Sequence of chain 1.A:
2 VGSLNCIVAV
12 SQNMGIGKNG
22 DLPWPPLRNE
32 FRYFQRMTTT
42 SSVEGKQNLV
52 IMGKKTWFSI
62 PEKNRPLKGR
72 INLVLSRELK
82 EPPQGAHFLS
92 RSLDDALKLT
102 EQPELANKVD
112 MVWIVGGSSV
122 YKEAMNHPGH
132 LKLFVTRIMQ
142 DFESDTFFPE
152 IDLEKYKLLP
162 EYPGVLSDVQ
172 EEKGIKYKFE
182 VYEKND

Binding-site contacts:
Ligand atom N33 contacts residue GLU31 of chain 1.A at 3.5 Å (salt-bridge).
Ligand atom N33 contacts residue LEU23 of chain 1.A at 3.5 Å.
Ligand atom N20 contacts residue LEU68 of chain 1.A at 3.6 Å.
Ligand atom C10 contacts residue SER60 of chain 1.A at 3.1 Å.
Ligand atom N05 contacts residue ILE8 of chain 1.A at 3.6 Å (h-bond).
Ligand atom N03 contacts residue VAL9 of chain 1.A at 3.6 Å.
Ligand atom C32 contacts residue GLU31 of chain 1.A at 3.6 Å.
Ligand atom O11 contacts residue NAP1 of chain 1.C at 2.6 Å (h-bond).
Ligand atom C27 contacts residue ARG71 of chain 1.A at 3.4 Å.
Ligand atom C07 contacts residue NAP1 of chain 1.C at 3.1 Å.
Ligand atom O28 contacts residue ARG71 of chain 1.A at 3.0 Å (salt-bridge).
Ligand atom N09 contacts residue SER60 of chain 1.A at 3.6 Å (h-bond).
Ligand atom C04 contacts residue PHE35 of chain 1.A at 3.4 Å (hydrophobic).
Ligand atom C31 contacts residue NAP1 of chain 1.C at 3.3 Å.
Ligand atom O28 contacts residue PHE35 of chain 1.A at 3.3 Å.
Ligand atom C08 contacts residue NAP1 of chain 1.C at 3.4 Å.
Ligand atom C06 contacts residue VAL116 of chain 1.A at 3.3 Å (hydrophobic).
Ligand atom N34 contacts residue ALA10 of chain 1.A at 3.5 Å.
Ligand atom C06 contacts residue NAP1 of chain 1.C at 3.1 Å.
Ligand atom C16 contacts residue PHE35 of chain 1.A at 3.6 Å (hydrophobic).
Ligand atom N03 contacts residue PHE35 of chain 1.A at 3.3 Å.
Ligand atom N05 contacts residue PHE35 of chain 1.A at 3.3 Å.
Ligand atom O25 contacts residue GLN36 of chain 1.A at 3.2 Å (h-bond).
Ligand atom C10 contacts residue NAP1 of chain 1.C at 3.6 Å.
Ligand atom O19 contacts residue ASN65 of chain 1.A at 3.1 Å (h-bond).
Ligand atom N01 contacts residue GLU31 of chain 1.A at 2.8 Å (salt-bridge).
Ligand atom N01 contacts residue THR137 of chain 1.A at 3.6 Å.
Ligand atom C23 contacts residue GLN36 of chain 1.A at 3.3 Å.
Ligand atom N34 contacts residue GLU31 of chain 1.A at 2.8 Å (salt-bridge).
Ligand atom N33 contacts residue PHE32 of chain 1.A at 3.5 Å.
Ligand atom O26 contacts residue PHE32 of chain 1.A at 3.6 Å.
Ligand atom N05 contacts residue NAP1 of chain 1.C at 3.4 Å (h-bond).
Ligand atom C04 contacts residue NAP1 of chain 1.C at 3.2 Å.
Ligand atom O11 contacts residue SER60 of chain 1.A at 3.4 Å (h-bond).
Ligand atom O11 contacts residue LEU23 of chain 1.A at 3.3 Å.
Ligand atom O29 contacts residue GLN36 of chain 1.A at 3.5 Å.
Ligand atom C02 contacts residue GLU31 of chain 1.A at 3.6 Å.
Ligand atom N30 contacts residue NAP1 of chain 1.C at 3.6 Å.
Ligand atom O28 contacts residue GLN36 of chain 1.A at 3.6 Å.
Ligand atom O29 contacts residue ARG71 of chain 1.A at 2.7 Å (salt-bridge).

The small molecule below binds the protein below.
Small molecule (SMILES): Nc1nc(N)c2nc(CN(CO)c3ccc(C(=O)N[C@@H](CCC(=O)O)C(=O)O)cc3)cnc2n1